Binding-site contacts:
Ligand atom C22 contacts residue MET99 of chain 1.N at 3.8 Å (hydrophobic).
Ligand atom B26 contacts residue MET99 of chain 1.N at 3.5 Å.
Ligand atom C25 contacts residue SER98 of chain 1.N at 3.8 Å.
Ligand atom C7 contacts residue VAL71 of chain 1.N at 3.6 Å (hydrophobic).
Ligand atom C24 contacts residue HIS123 of chain 1.N at 3.4 Å.
Ligand atom B26 contacts residue HIS123 of chain 1.N at 3.6 Å.
Ligand atom C22 contacts residue VAL71 of chain 1.N at 3.6 Å (hydrophobic).
Ligand atom C25 contacts residue MET99 of chain 1.N at 3.6 Å (hydrophobic).
Ligand atom C6 contacts residue LEU126 of chain 1.N at 3.7 Å (hydrophobic).
Ligand atom CL6 contacts residue GLY128 of chain 1.N at 3.3 Å.
Ligand atom O8 contacts residue VAL71 of chain 1.N at 2.8 Å (h-bond).
Ligand atom O8 contacts residue SER70 of chain 1.N at 3.8 Å.
Ligand atom C23 contacts residue SER98 of chain 1.N at 3.5 Å.
Ligand atom C6 contacts residue GLY127 of chain 1.N at 3.5 Å.
Ligand atom O28 contacts residue SER98 of chain 1.N at 2.2 Å (h-bond).
Ligand atom O28 contacts residue GLY68 of chain 1.N at 3.4 Å.
Ligand atom O28 contacts residue GLY69 of chain 1.N at 2.9 Å (h-bond).
Ligand atom C24 contacts residue SER98 of chain 1.N at 3.2 Å.
Ligand atom B26 contacts residue GLY69 of chain 1.N at 3.8 Å.
Ligand atom C5 contacts residue GLY127 of chain 1.N at 3.7 Å.
Ligand atom C2 contacts residue LEU126 of chain 1.N at 3.6 Å (hydrophobic).
Ligand atom C24 contacts residue PRO125 of chain 1.N at 3.5 Å (hydrophobic).
Ligand atom N20 contacts residue GLY69 of chain 1.N at 2.9 Å (h-bond).
Ligand atom C1 contacts residue LEU126 of chain 1.N at 3.4 Å (hydrophobic).
Ligand atom CL6 contacts residue GLY127 of chain 1.N at 3.3 Å.
Ligand atom C22 contacts residue SER98 of chain 1.N at 3.1 Å.
Ligand atom O19 contacts residue PRO125 of chain 1.N at 3.0 Å.
Ligand atom C21 contacts residue GLY69 of chain 1.N at 3.6 Å.
Ligand atom C21 contacts residue SER98 of chain 1.N at 2.6 Å.
Ligand atom C10 contacts residue LEU126 of chain 1.N at 3.1 Å (hydrophobic).
Ligand atom CL3 contacts residue THR146 of chain 1.N at 3.8 Å.
Ligand atom B26 contacts residue SER98 of chain 1.N at 1.5 Å.
Ligand atom C24 contacts residue GLN124 of chain 1.N at 3.4 Å.
Ligand atom N9 contacts residue VAL71 of chain 1.N at 3.5 Å (h-bond).
Ligand atom O19 contacts residue LEU126 of chain 1.N at 2.5 Å (h-bond).
Ligand atom O27 contacts residue SER98 of chain 1.N at 2.2 Å (h-bond).
Ligand atom O27 contacts residue HIS123 of chain 1.N at 3.5 Å (h-bond).
Ligand atom C22 contacts residue GLY69 of chain 1.N at 3.8 Å.
Ligand atom C18 contacts residue LEU126 of chain 1.N at 3.6 Å (hydrophobic).
Ligand atom O28 contacts residue MET99 of chain 1.N at 2.7 Å (h-bond).

The protein below binds the small molecule below.
Small molecule (SMILES): CC(C)C[C@H](NC(=O)CNC(=O)c1cc(Cl)ccc1Cl)B(O)O

Sequence of chain 1.N:
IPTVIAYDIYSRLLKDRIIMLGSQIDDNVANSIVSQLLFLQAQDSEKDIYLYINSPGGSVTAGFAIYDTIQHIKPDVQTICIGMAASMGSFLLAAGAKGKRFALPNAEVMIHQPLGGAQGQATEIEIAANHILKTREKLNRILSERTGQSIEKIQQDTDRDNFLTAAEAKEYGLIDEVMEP